Binding-site contacts:
Ligand atom C3 contacts residue ASN95 of chain 1.A at 3.8 Å.
Ligand atom O5 contacts residue ASN95 of chain 1.A at 2.3 Å (h-bond).
Ligand atom C5 contacts residue ASN95 of chain 1.A at 4.1 Å.
Ligand atom C7 contacts residue ASN95 of chain 1.A at 3.5 Å.
Ligand atom C1 contacts residue ASP91 of chain 1.A at 3.6 Å.
Ligand atom N2 contacts residue ASN95 of chain 1.A at 2.9 Å (h-bond).
Ligand atom O3 contacts residue ASP91 of chain 1.A at 4.3 Å.
Ligand atom C8 contacts residue ASP91 of chain 1.A at 3.9 Å.
Ligand atom C4 contacts residue ASN95 of chain 1.A at 4.2 Å.
Ligand atom C1 contacts residue ASN95 of chain 1.A at 1.4 Å.
Ligand atom C6 contacts residue ASN95 of chain 1.A at 3.7 Å.
Ligand atom N2 contacts residue ASP91 of chain 1.A at 2.8 Å (salt-bridge).
Ligand atom C7 contacts residue ASP91 of chain 1.A at 3.9 Å.
Ligand atom C5 contacts residue ASN95 of chain 1.A at 3.6 Å.
Ligand atom C2 contacts residue ASN95 of chain 1.A at 2.4 Å.
Ligand atom C3 contacts residue ASP91 of chain 1.A at 3.6 Å.
Ligand atom C8 contacts residue THR90 of chain 1.A at 3.3 Å.
Ligand atom C2 contacts residue ASP91 of chain 1.A at 3.5 Å.
Ligand atom O7 contacts residue ASN95 of chain 1.A at 3.6 Å.

Sequence of chain 1.A:
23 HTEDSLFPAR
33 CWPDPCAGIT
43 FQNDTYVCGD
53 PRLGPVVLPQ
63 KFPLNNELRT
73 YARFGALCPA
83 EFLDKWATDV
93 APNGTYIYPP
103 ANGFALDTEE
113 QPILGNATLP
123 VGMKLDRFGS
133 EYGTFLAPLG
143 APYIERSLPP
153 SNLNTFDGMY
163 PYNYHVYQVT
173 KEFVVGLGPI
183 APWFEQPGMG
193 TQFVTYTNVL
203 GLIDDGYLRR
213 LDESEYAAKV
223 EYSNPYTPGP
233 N

The protein below binds the small molecule below.
Small molecule (SMILES): CC(=O)N[C@H]1[C@H](O[C@H]2[C@H](O)[C@@H](NC(C)=O)CO[C@@H]2CO[C@@H]2O[C@@H](C)[C@@H](O)[C@@H](O)[C@@H]2O)O[C@H](CO)[C@@H](O[C@@H]2O[C@H](CO)[C@@H](O)[C@H](O)[C@@H]2O)[C@@H]1O